Sequence of chain 1.A:
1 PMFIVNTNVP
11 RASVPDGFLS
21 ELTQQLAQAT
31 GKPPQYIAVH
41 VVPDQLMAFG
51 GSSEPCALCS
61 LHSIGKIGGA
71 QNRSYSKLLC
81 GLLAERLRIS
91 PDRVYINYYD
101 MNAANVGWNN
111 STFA

Sequence of chain 1.C:
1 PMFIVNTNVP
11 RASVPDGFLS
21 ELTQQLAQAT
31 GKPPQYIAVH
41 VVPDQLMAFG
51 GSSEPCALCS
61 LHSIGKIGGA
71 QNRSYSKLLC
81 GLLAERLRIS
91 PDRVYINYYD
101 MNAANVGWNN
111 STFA

Binding-site contacts:
Ligand atom N1 contacts residue SER63 of chain 1.A at 4.5 Å.
Ligand atom S6 contacts residue TYR36 of chain 1.A at 3.7 Å.
Ligand atom N1 contacts residue MET2 of chain 1.A at 3.6 Å (h-bond).
Ligand atom S6 contacts residue TYR95 of chain 1.C at 3.5 Å (h-bond).
Ligand atom C5 contacts residue ASN97 of chain 1.C at 4.4 Å.
Ligand atom C5 contacts residue VAL106 of chain 1.A at 3.7 Å (hydrophobic).
Ligand atom C1 contacts residue PRO1 of chain 1.A at 1.3 Å (hydrophobic).
Ligand atom C6 contacts residue TYR95 of chain 1.C at 4.0 Å (hydrophobic).
Ligand atom C1 contacts residue MET2 of chain 1.A at 4.0 Å (hydrophobic).
Ligand atom C6 contacts residue HIS62 of chain 1.A at 4.5 Å.
Ligand atom C1 contacts residue TYR36 of chain 1.A at 3.9 Å (hydrophobic).
Ligand atom C1 contacts residue HIS62 of chain 1.A at 4.4 Å.
Ligand atom C6 contacts residue MET2 of chain 1.A at 4.5 Å (hydrophobic).
Ligand atom C1 contacts residue TYR95 of chain 1.C at 4.3 Å (hydrophobic).
Ligand atom S6 contacts residue PRO1 of chain 1.A at 2.6 Å (h-bond).
Ligand atom C4 contacts residue ASN97 of chain 1.C at 3.0 Å.
Ligand atom N1 contacts residue TYR95 of chain 1.C at 4.2 Å.
Ligand atom N1 contacts residue HIS62 of chain 1.A at 3.6 Å.
Ligand atom C4 contacts residue VAL106 of chain 1.A at 3.5 Å (hydrophobic).
Ligand atom C6 contacts residue VAL106 of chain 1.A at 4.0 Å (hydrophobic).
Ligand atom C5 contacts residue MET2 of chain 1.A at 3.4 Å (hydrophobic).
Ligand atom C5 contacts residue TYR95 of chain 1.C at 3.5 Å (hydrophobic).
Ligand atom N1 contacts residue PRO1 of chain 1.A at 2.4 Å (h-bond).
Ligand atom C4 contacts residue MET2 of chain 1.A at 3.3 Å (hydrophobic).
Ligand atom C4 contacts residue HIS62 of chain 1.A at 4.2 Å.
Ligand atom C4 contacts residue TYR95 of chain 1.C at 4.4 Å (hydrophobic).
Ligand atom C6 contacts residue PRO1 of chain 1.A at 3.7 Å (hydrophobic).

A protein and the small-molecule ligand that binds it are described below.
Small molecule (SMILES): C=CCNC=S